A protein and the small-molecule ligand that binds it are described below.
Small molecule (SMILES): O=C(CC1(c2ccccc2)C2CC3CC1CC(C2)C3O)N1CC(O)C1

Sequence of chain 1.B:
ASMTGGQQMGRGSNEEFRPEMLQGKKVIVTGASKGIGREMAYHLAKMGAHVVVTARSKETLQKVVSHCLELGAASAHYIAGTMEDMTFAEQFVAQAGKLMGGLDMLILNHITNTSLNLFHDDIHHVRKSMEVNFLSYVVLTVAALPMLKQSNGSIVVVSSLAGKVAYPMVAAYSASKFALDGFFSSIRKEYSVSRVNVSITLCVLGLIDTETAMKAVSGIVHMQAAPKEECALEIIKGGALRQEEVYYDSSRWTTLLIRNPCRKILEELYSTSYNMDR

Sequence of chain 1.A:
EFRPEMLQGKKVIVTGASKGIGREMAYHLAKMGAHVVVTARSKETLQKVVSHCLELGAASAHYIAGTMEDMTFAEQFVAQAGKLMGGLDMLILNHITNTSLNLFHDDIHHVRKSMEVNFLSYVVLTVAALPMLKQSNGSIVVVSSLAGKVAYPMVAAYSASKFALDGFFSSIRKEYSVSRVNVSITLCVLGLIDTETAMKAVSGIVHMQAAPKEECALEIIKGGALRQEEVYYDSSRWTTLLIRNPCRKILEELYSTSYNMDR

Binding-site contacts:
Ligand atom C18 contacts residue TYR177 of chain 1.B at 3.9 Å (hydrophobic).
Ligand atom C3 contacts residue TYR177 of chain 1.B at 3.7 Å (hydrophobic).
Ligand atom C14 contacts residue VAL221 of chain 1.B at 3.8 Å (hydrophobic).
Ligand atom C10 contacts residue ILE115 of chain 1.B at 4.0 Å (hydrophobic).
Ligand atom C13 contacts residue LEU120 of chain 1.B at 4.1 Å (hydrophobic).
Ligand atom C18 contacts residue NAP1 of chain 1.G at 3.3 Å.
Ligand atom C4 contacts residue VAL174 of chain 1.B at 3.9 Å (hydrophobic).
Ligand atom C16 contacts residue VAL174 of chain 1.B at 3.8 Å (hydrophobic).
Ligand atom O25 contacts residue GLY210 of chain 1.B at 3.4 Å.
Ligand atom O21 contacts residue THR118 of chain 1.B at 2.9 Å (h-bond).
Ligand atom N19 contacts residue SER164 of chain 1.B at 3.6 Å.
Ligand atom C22 contacts residue LEU211 of chain 1.B at 3.8 Å (hydrophobic).
Ligand atom C24 contacts residue LEU165 of chain 1.B at 4.1 Å (hydrophobic).
Ligand atom O20 contacts residue TYR177 of chain 1.B at 2.8 Å (h-bond).
Ligand atom C24 contacts residue LEU209 of chain 1.B at 3.9 Å (hydrophobic).
Ligand atom O20 contacts residue NAP1 of chain 1.G at 3.2 Å.
Ligand atom O20 contacts residue SER164 of chain 1.B at 2.7 Å (h-bond).
Ligand atom C8 contacts residue THR118 of chain 1.B at 3.4 Å.
Ligand atom C10 contacts residue TYR177 of chain 1.B at 3.4 Å (hydrophobic).
Ligand atom C7 contacts residue ALA217 of chain 1.B at 3.7 Å (hydrophobic).
Ligand atom N19 contacts residue NAP1 of chain 1.G at 3.8 Å.
Ligand atom C24 contacts residue ALA166 of chain 1.B at 4.0 Å (hydrophobic).
Ligand atom O21 contacts residue THR216 of chain 1.B at 3.8 Å.
Ligand atom C23 contacts residue TYR171 of chain 1.B at 3.8 Å (hydrophobic).
Ligand atom O25 contacts residue TYR171 of chain 1.B at 3.5 Å (h-bond).
Ligand atom O25 contacts residue LEU165 of chain 1.B at 3.6 Å.
Ligand atom C5 contacts residue THR118 of chain 1.B at 3.6 Å.
Ligand atom C15 contacts residue LEU120 of chain 1.B at 4.1 Å (hydrophobic).
Ligand atom C15 contacts residue TYR278 of chain 1.A at 3.7 Å (hydrophobic).
Ligand atom O25 contacts residue LEU211 of chain 1.B at 3.4 Å (h-bond).
Ligand atom C6 contacts residue ALA220 of chain 1.B at 3.8 Å (hydrophobic).
Ligand atom C12 contacts residue NAP1 of chain 1.G at 3.4 Å.
Ligand atom C17 contacts residue VAL174 of chain 1.B at 3.8 Å (hydrophobic).
Ligand atom C24 contacts residue SER164 of chain 1.B at 3.1 Å.
Ligand atom C9 contacts residue ILE115 of chain 1.B at 4.0 Å (hydrophobic).
Ligand atom C13 contacts residue VAL221 of chain 1.B at 3.7 Å (hydrophobic).
Ligand atom C18 contacts residue SER164 of chain 1.B at 3.6 Å.
Ligand atom C6 contacts residue LEU120 of chain 1.B at 4.1 Å (hydrophobic).
Ligand atom C14 contacts residue LEU120 of chain 1.B at 4.0 Å (hydrophobic).
Ligand atom O21 contacts residue ALA220 of chain 1.B at 4.0 Å.